Sequence of chain 1.B:
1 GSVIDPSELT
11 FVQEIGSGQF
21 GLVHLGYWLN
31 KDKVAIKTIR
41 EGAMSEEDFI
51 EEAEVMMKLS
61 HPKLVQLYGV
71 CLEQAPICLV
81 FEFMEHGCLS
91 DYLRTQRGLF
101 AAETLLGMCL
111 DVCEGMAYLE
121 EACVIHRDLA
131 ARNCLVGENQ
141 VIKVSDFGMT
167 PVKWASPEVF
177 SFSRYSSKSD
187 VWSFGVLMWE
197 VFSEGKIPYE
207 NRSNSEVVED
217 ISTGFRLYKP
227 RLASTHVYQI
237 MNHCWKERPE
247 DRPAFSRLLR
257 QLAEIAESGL

Binding-site contacts:
Ligand atom C53 contacts residue ILE15 of chain 1.B at 3.8 Å (hydrophobic).
Ligand atom C09 contacts residue GLU82 of chain 1.B at 3.3 Å.
Ligand atom C58 contacts residue LEU135 of chain 1.B at 3.9 Å (hydrophobic).
Ligand atom C16 contacts residue MET84 of chain 1.B at 3.4 Å (hydrophobic).
Ligand atom C16 contacts residue ILE15 of chain 1.B at 3.8 Å (hydrophobic).
Ligand atom C09 contacts residue ALA35 of chain 1.B at 3.5 Å (hydrophobic).
Ligand atom N42 contacts residue ILE15 of chain 1.B at 3.4 Å.
Ligand atom F52 contacts residue GLN13 of chain 1.B at 3.7 Å.
Ligand atom C17 contacts residue GLY87 of chain 1.B at 3.5 Å.
Ligand atom C11 contacts residue ALA35 of chain 1.B at 3.3 Å (hydrophobic).
Ligand atom F45 contacts residue GLU85 of chain 1.B at 2.8 Å.
Ligand atom C11 contacts residue LEU135 of chain 1.B at 3.8 Å (hydrophobic).
Ligand atom C36 contacts residue GLY16 of chain 1.B at 3.8 Å.
Ligand atom C16 contacts residue PHE83 of chain 1.B at 3.9 Å (hydrophobic).
Ligand atom C39 contacts residue GLY16 of chain 1.B at 3.7 Å.
Ligand atom C19 contacts residue GLY87 of chain 1.B at 3.8 Å.
Ligand atom C09 contacts residue PHE81 of chain 1.B at 3.9 Å (hydrophobic).
Ligand atom C58 contacts residue ALA35 of chain 1.B at 3.7 Å (hydrophobic).
Ligand atom N12 contacts residue MET84 of chain 1.B at 3.0 Å (h-bond).
Ligand atom C39 contacts residue ILE15 of chain 1.B at 3.3 Å (hydrophobic).
Ligand atom N12 contacts residue ALA35 of chain 1.B at 3.6 Å.
Ligand atom C47 contacts residue PHE83 of chain 1.B at 3.9 Å (hydrophobic).
Ligand atom C17 contacts residue MET84 of chain 1.B at 3.2 Å (hydrophobic).
Ligand atom C13 contacts residue MET84 of chain 1.B at 3.6 Å (hydrophobic).
Ligand atom C01 contacts residue PHE81 of chain 1.B at 3.3 Å (hydrophobic).
Ligand atom C06 contacts residue LEU135 of chain 1.B at 3.9 Å (hydrophobic).
Ligand atom C51 contacts residue ILE15 of chain 1.B at 3.7 Å (hydrophobic).
Ligand atom N14 contacts residue MET84 of chain 1.B at 2.8 Å (h-bond).
Ligand atom N42 contacts residue GLY87 of chain 1.B at 3.6 Å.
Ligand atom C17 contacts residue PHE83 of chain 1.B at 3.4 Å (hydrophobic).
Ligand atom C21 contacts residue GLY87 of chain 1.B at 3.7 Å.
Ligand atom C07 contacts residue PHE81 of chain 1.B at 3.6 Å (hydrophobic).
Ligand atom C26 contacts residue CYS88 of chain 1.B at 3.7 Å (hydrophobic).
Ligand atom C09 contacts residue LEU135 of chain 1.B at 3.6 Å (hydrophobic).
Ligand atom N20 contacts residue GLY87 of chain 1.B at 3.9 Å.
Ligand atom C21 contacts residue ILE15 of chain 1.B at 3.6 Å (hydrophobic).
Ligand atom C07 contacts residue LEU135 of chain 1.B at 3.6 Å (hydrophobic).
Ligand atom C16 contacts residue GLY87 of chain 1.B at 3.5 Å.
Ligand atom C01 contacts residue SER145 of chain 1.B at 3.2 Å.
Ligand atom N14 contacts residue PHE83 of chain 1.B at 3.5 Å.

This small molecule binds to this protein.
Small molecule (SMILES): COc1ccc2nc(Nc3cc(C(F)(F)c4ccc(F)cc4)nc(NC4CCC(O)CC4)n3)sc2n1